The small molecule below binds the protein below.
Small molecule (SMILES): CC(=O)N[C@@H]1[C@@H](O)[C@H](O)[C@@H](CO)O[C@H]1O

Sequence of chain 1.A:
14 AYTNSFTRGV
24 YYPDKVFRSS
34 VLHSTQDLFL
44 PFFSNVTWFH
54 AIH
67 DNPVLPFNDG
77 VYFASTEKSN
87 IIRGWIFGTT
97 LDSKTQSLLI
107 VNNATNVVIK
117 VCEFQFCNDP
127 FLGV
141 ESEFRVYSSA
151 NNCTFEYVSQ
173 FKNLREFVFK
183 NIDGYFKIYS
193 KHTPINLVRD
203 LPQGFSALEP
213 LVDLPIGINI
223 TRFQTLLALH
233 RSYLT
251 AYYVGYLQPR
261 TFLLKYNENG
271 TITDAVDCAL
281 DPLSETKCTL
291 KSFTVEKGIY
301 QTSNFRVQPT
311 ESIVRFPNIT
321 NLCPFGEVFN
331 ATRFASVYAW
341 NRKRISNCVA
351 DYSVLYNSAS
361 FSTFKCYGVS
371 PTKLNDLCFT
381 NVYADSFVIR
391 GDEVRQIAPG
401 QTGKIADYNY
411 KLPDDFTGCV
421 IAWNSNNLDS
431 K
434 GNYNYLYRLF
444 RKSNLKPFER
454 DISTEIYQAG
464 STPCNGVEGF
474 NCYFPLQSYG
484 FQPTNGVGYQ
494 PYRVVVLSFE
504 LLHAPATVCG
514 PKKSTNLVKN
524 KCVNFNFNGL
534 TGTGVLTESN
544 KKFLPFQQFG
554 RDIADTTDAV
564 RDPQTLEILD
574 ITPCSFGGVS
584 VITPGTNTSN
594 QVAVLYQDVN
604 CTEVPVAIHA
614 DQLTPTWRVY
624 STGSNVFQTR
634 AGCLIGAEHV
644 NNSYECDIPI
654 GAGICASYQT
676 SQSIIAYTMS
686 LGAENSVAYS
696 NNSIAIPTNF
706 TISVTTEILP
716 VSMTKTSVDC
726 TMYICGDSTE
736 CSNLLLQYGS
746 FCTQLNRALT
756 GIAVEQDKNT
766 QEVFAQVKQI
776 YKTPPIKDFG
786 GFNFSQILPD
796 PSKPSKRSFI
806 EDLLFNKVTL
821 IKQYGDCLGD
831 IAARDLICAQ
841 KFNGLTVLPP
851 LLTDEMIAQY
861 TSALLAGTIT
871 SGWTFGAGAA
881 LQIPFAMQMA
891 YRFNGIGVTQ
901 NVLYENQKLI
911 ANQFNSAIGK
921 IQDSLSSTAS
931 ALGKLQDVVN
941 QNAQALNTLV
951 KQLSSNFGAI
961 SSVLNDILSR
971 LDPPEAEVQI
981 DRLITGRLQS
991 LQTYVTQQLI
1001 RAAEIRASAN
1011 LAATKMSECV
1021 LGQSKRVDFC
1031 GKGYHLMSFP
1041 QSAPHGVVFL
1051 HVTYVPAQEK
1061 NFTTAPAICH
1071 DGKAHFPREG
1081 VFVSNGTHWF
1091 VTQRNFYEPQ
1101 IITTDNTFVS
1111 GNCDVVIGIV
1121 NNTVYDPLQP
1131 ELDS

Binding-site contacts:
Ligand atom O7 contacts residue ASN318 of chain 1.A at 3.4 Å (h-bond).
Ligand atom C8 contacts residue ASN318 of chain 1.A at 4.4 Å.
Ligand atom C2 contacts residue ASN318 of chain 1.A at 2.5 Å.
Ligand atom C5 contacts residue GLN567 of chain 1.A at 3.9 Å.
Ligand atom O3 contacts residue GLN567 of chain 1.A at 4.5 Å.
Ligand atom C3 contacts residue GLN567 of chain 1.A at 4.3 Å.
Ligand atom C6 contacts residue GLN567 of chain 1.A at 3.6 Å.
Ligand atom C1 contacts residue ASN318 of chain 1.A at 1.5 Å.
Ligand atom N2 contacts residue ASN318 of chain 1.A at 2.8 Å (h-bond).
Ligand atom C5 contacts residue ASN318 of chain 1.A at 3.7 Å.
Ligand atom O5 contacts residue GLN567 of chain 1.A at 4.0 Å.
Ligand atom O7 contacts residue GLN567 of chain 1.A at 3.5 Å (h-bond).
Ligand atom C2 contacts residue GLN567 of chain 1.A at 4.5 Å.
Ligand atom C3 contacts residue ASN318 of chain 1.A at 3.8 Å.
Ligand atom C4 contacts residue ASN318 of chain 1.A at 4.3 Å.
Ligand atom C4 contacts residue GLN567 of chain 1.A at 3.4 Å.
Ligand atom C7 contacts residue ASN318 of chain 1.A at 3.3 Å.
Ligand atom O5 contacts residue ASN318 of chain 1.A at 2.5 Å (h-bond).
Ligand atom O4 contacts residue GLN567 of chain 1.A at 4.1 Å.